A small-molecule ligand and the protein it binds are described below.
Small molecule (SMILES): CC(=O)N[C@@H]1[C@@H](O)[C@H](O)[C@@H](CO)O[C@H]1O

Binding-site contacts:
Ligand atom C7 contacts residue ASN253 of chain 1.A at 4.0 Å.
Ligand atom C7 contacts residue MET240 of chain 1.A at 3.9 Å (hydrophobic).
Ligand atom O7 contacts residue MET240 of chain 1.A at 4.3 Å.
Ligand atom O5 contacts residue ASN253 of chain 1.A at 2.4 Å (h-bond).
Ligand atom C5 contacts residue THR255 of chain 1.A at 4.0 Å.
Ligand atom C2 contacts residue ASN253 of chain 1.A at 2.5 Å.
Ligand atom C8 contacts residue MET240 of chain 1.A at 3.6 Å (hydrophobic).
Ligand atom C5 contacts residue ASN253 of chain 1.A at 3.6 Å.
Ligand atom C1 contacts residue ASN253 of chain 1.A at 1.4 Å.
Ligand atom C4 contacts residue ASN253 of chain 1.A at 4.2 Å.
Ligand atom C8 contacts residue THR239 of chain 1.A at 4.2 Å.
Ligand atom C1 contacts residue THR255 of chain 1.A at 3.7 Å.
Ligand atom N2 contacts residue MET240 of chain 1.A at 4.4 Å.
Ligand atom O5 contacts residue THR255 of chain 1.A at 3.7 Å.
Ligand atom N2 contacts residue ASN253 of chain 1.A at 2.9 Å (h-bond).
Ligand atom C3 contacts residue ASN253 of chain 1.A at 3.8 Å.
Ligand atom O6 contacts residue THR255 of chain 1.A at 4.0 Å.

Sequence of chain 1.A:
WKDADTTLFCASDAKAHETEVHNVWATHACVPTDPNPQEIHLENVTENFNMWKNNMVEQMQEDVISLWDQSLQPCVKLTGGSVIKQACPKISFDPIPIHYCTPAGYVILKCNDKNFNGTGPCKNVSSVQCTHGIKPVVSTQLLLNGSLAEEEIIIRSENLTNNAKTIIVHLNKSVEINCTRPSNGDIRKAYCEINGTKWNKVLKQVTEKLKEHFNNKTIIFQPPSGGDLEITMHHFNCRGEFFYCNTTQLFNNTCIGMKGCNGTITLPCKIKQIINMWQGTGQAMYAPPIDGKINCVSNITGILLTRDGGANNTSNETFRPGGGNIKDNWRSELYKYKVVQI